Sequence of chain 1.D:
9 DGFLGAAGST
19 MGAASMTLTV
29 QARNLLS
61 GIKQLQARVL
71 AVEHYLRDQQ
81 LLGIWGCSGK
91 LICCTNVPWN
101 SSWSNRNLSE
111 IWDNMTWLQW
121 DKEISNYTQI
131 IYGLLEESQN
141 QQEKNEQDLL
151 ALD

This small molecule binds to this protein.
Small molecule (SMILES): CC(=O)N[C@@H]1[C@@H](O)[C@H](O)[C@@H](CO)O[C@H]1O

Binding-site contacts:
Ligand atom C5 contacts residue ASN126 of chain 1.D at 3.7 Å.
Ligand atom C8 contacts residue GLU123 of chain 1.D at 3.1 Å.
Ligand atom O7 contacts residue TYR127 of chain 1.D at 4.2 Å.
Ligand atom C1 contacts residue ASN126 of chain 1.D at 1.4 Å.
Ligand atom C3 contacts residue ASN126 of chain 1.D at 3.8 Å.
Ligand atom O5 contacts residue ASN126 of chain 1.D at 2.4 Å (h-bond).
Ligand atom C7 contacts residue ASN126 of chain 1.D at 3.2 Å.
Ligand atom N2 contacts residue ASN126 of chain 1.D at 2.9 Å (h-bond).
Ligand atom C4 contacts residue ASN126 of chain 1.D at 4.2 Å.
Ligand atom C2 contacts residue ASN126 of chain 1.D at 2.4 Å.
Ligand atom C8 contacts residue LYS122 of chain 1.D at 3.6 Å.
Ligand atom O7 contacts residue ASN126 of chain 1.D at 3.3 Å (h-bond).
Ligand atom C7 contacts residue GLU123 of chain 1.D at 4.4 Å.
Ligand atom C8 contacts residue ASN126 of chain 1.D at 3.9 Å.